The small molecule below binds the protein below.
Small molecule (SMILES): Nc1ncnc2c1ncn2[C@H]1C[C@H](O)[C@@H](COP(=O)(O)O)O1

Sequence of chain 1.T:
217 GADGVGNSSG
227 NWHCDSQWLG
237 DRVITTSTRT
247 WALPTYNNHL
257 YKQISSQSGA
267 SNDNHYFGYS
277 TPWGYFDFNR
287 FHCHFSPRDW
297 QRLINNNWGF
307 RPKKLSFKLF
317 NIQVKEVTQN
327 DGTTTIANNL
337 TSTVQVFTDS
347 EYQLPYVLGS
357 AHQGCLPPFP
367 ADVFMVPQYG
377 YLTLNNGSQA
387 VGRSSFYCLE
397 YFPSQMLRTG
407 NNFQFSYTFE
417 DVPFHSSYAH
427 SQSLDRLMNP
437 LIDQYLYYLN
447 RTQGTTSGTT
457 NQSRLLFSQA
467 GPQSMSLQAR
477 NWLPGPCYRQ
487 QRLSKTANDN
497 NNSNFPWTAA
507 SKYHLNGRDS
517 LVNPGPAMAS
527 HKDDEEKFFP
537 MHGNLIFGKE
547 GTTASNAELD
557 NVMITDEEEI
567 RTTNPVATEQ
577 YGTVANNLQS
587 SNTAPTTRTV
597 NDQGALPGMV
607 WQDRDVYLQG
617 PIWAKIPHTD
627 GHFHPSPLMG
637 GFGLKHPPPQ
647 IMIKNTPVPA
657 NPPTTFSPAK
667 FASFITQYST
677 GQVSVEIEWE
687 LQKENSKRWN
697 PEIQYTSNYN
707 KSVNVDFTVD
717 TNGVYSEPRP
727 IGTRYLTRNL

Binding-site contacts:
Ligand atom C6 contacts residue GLY639 of chain 1.T at 3.7 Å.
Ligand atom C6 contacts residue PRO631 of chain 1.T at 4.0 Å (hydrophobic).
Ligand atom C5 contacts residue PRO631 of chain 1.T at 4.4 Å (hydrophobic).
Ligand atom N7 contacts residue ASP609 of chain 1.T at 4.5 Å.
Ligand atom O2P contacts residue PHE629 of chain 1.T at 4.0 Å.
Ligand atom C2 contacts residue GLY639 of chain 1.T at 3.7 Å.
Ligand atom C8 contacts residue HIS630 of chain 1.T at 3.4 Å.
Ligand atom N3 contacts residue PRO419 of chain 1.T at 4.3 Å.
Ligand atom N1 contacts residue PRO631 of chain 1.T at 4.2 Å.
Ligand atom O2P contacts residue PRO631 of chain 1.T at 3.8 Å.
Ligand atom C8 contacts residue PRO419 of chain 1.T at 4.3 Å (hydrophobic).
Ligand atom C2 contacts residue PRO419 of chain 1.T at 4.4 Å (hydrophobic).
Ligand atom N6 contacts residue PRO631 of chain 1.T at 3.9 Å.
Ligand atom O5' contacts residue PRO631 of chain 1.T at 4.1 Å.
Ligand atom C5 contacts residue PRO419 of chain 1.T at 4.2 Å (hydrophobic).
Ligand atom C1' contacts residue HIS630 of chain 1.T at 4.0 Å.
Ligand atom N1 contacts residue ILE622 of chain 1.T at 4.4 Å.
Ligand atom C6 contacts residue SER632 of chain 1.T at 4.3 Å.
Ligand atom N6 contacts residue VAL418 of chain 1.T at 3.6 Å.
Ligand atom N7 contacts residue PRO419 of chain 1.T at 4.4 Å.
Ligand atom N1 contacts residue VAL418 of chain 1.T at 3.8 Å.
Ligand atom N6 contacts residue SER632 of chain 1.T at 3.9 Å.
Ligand atom C2' contacts residue PRO419 of chain 1.T at 4.0 Å (hydrophobic).
Ligand atom N1 contacts residue GLY639 of chain 1.T at 2.9 Å (h-bond).
Ligand atom N7 contacts residue HIS630 of chain 1.T at 4.1 Å.
Ligand atom N9 contacts residue PRO419 of chain 1.T at 4.2 Å.
Ligand atom N7 contacts residue SER632 of chain 1.T at 3.8 Å.
Ligand atom N6 contacts residue GLY637 of chain 1.T at 4.0 Å.
Ligand atom O4' contacts residue HIS630 of chain 1.T at 4.4 Å.
Ligand atom N6 contacts residue GLY639 of chain 1.T at 2.8 Å (h-bond).
Ligand atom C4 contacts residue PRO419 of chain 1.T at 4.2 Å (hydrophobic).
Ligand atom C6 contacts residue VAL418 of chain 1.T at 3.8 Å (hydrophobic).
Ligand atom O4' contacts residue PRO631 of chain 1.T at 3.8 Å.
Ligand atom O5' contacts residue PHE629 of chain 1.T at 4.2 Å.
Ligand atom N6 contacts residue PRO633 of chain 1.T at 4.1 Å.
Ligand atom N6 contacts residue PHE638 of chain 1.T at 3.8 Å.
Ligand atom O2P contacts residue HIS628 of chain 1.T at 4.3 Å.
Ligand atom C5 contacts residue SER632 of chain 1.T at 4.3 Å.
Ligand atom C6 contacts residue PRO419 of chain 1.T at 4.4 Å (hydrophobic).
Ligand atom N9 contacts residue HIS630 of chain 1.T at 4.2 Å.